The small molecule below binds the protein below.
Small molecule (SMILES): O=C(O)[C@@H]1CCCN1

Binding-site contacts:
Ligand atom N contacts residue GLN307 of chain 1.B at 4.0 Å.
Ligand atom OXT contacts residue ARG315 of chain 1.A at 3.9 Å.
Ligand atom C contacts residue GLN307 of chain 1.B at 4.4 Å.
Ligand atom CG contacts residue GLN307 of chain 1.B at 3.4 Å.
Ligand atom CD contacts residue GLN307 of chain 1.B at 3.5 Å.
Ligand atom OXT contacts residue SER311 of chain 1.A at 3.1 Å (h-bond).
Ligand atom CB contacts residue GLY308 of chain 1.B at 3.8 Å.
Ligand atom C contacts residue GLN307 of chain 1.A at 4.0 Å.
Ligand atom CB contacts residue GLN307 of chain 1.B at 3.9 Å.
Ligand atom O contacts residue GLN307 of chain 1.A at 4.3 Å.
Ligand atom OXT contacts residue SER311 of chain 1.B at 3.5 Å (h-bond).
Ligand atom CG contacts residue LEU304 of chain 1.B at 4.2 Å (hydrophobic).
Ligand atom CG contacts residue GLY308 of chain 1.B at 4.2 Å.
Ligand atom O contacts residue ARG315 of chain 1.B at 3.5 Å.
Ligand atom CB contacts residue HIS236 of chain 1.B at 3.2 Å.
Ligand atom C contacts residue HIS236 of chain 1.A at 3.8 Å.
Ligand atom O contacts residue SER311 of chain 1.A at 3.7 Å.
Ligand atom CA contacts residue HIS236 of chain 1.A at 4.2 Å.
Ligand atom OXT contacts residue GLN307 of chain 1.B at 4.4 Å.
Ligand atom N contacts residue GLN307 of chain 1.A at 3.8 Å.
Ligand atom CA contacts residue HIS236 of chain 1.B at 3.3 Å.
Ligand atom O contacts residue HIS236 of chain 1.B at 2.7 Å (h-bond).
Ligand atom C contacts residue SER311 of chain 1.B at 3.6 Å.
Ligand atom N contacts residue GLY308 of chain 1.A at 4.1 Å.
Ligand atom CA contacts residue GLY308 of chain 1.A at 4.4 Å.
Ligand atom N contacts residue HIS236 of chain 1.A at 3.5 Å (h-bond).
Ligand atom OXT contacts residue GLN307 of chain 1.A at 4.5 Å.
Ligand atom CB contacts residue GLN307 of chain 1.A at 4.3 Å.
Ligand atom O contacts residue SER311 of chain 1.B at 3.1 Å (h-bond).
Ligand atom CG contacts residue HIS236 of chain 1.B at 4.3 Å.
Ligand atom C contacts residue HIS236 of chain 1.B at 3.4 Å.
Ligand atom CG contacts residue GLN307 of chain 1.A at 3.7 Å.
Ligand atom CD contacts residue GLN307 of chain 1.A at 3.4 Å.
Ligand atom OXT contacts residue HIS236 of chain 1.A at 2.9 Å (h-bond).
Ligand atom C contacts residue SER311 of chain 1.A at 3.6 Å.
Ligand atom CA contacts residue GLN307 of chain 1.A at 3.6 Å.
Ligand atom CB contacts residue GLY234 of chain 1.B at 4.4 Å.

Sequence of chain 1.A:
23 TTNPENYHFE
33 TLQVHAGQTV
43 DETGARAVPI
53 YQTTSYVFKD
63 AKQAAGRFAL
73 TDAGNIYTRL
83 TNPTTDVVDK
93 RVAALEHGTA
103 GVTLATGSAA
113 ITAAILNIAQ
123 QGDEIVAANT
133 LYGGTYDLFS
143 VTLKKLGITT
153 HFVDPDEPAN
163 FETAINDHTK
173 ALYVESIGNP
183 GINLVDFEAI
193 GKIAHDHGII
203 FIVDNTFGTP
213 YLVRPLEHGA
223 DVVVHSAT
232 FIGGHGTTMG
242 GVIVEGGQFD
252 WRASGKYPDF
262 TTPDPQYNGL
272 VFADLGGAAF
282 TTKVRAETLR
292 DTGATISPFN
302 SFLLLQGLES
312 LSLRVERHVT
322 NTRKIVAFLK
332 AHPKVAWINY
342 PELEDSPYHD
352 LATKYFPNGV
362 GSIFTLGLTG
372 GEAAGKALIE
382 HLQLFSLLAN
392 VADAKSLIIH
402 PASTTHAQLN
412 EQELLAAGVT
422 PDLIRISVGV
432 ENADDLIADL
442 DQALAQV

Sequence of chain 1.B:
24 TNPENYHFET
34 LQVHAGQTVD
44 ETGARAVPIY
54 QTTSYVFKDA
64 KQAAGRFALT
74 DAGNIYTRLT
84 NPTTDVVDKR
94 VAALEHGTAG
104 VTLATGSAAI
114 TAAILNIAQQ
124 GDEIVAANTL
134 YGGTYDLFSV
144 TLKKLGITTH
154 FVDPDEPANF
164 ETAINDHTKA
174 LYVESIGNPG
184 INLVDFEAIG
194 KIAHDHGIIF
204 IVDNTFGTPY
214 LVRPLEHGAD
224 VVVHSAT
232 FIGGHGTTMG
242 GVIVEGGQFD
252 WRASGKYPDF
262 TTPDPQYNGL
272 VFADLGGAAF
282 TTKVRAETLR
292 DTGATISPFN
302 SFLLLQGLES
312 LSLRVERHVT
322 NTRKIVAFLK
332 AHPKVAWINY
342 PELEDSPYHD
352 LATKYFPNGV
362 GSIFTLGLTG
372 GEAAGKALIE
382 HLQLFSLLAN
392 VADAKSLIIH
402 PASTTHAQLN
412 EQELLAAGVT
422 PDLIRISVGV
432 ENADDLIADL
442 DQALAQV